Binding-site contacts:
Ligand atom O5 contacts residue GLA1 of chain 1.B at 0.6 Å (h-bond).
Ligand atom C1 contacts residue LYS10 of chain 1.A at 3.6 Å.
Ligand atom O3 contacts residue ASN205 of chain 1.A at 3.0 Å (h-bond).
Ligand atom O3 contacts residue GLA1 of chain 1.B at 0.3 Å (h-bond).
Ligand atom O2 contacts residue MET204 of chain 1.A at 3.9 Å.
Ligand atom C6 contacts residue ASP89 of chain 1.A at 3.5 Å.
Ligand atom O4 contacts residue GLA1 of chain 1.B at 0.1 Å (h-bond).
Ligand atom O4 contacts residue ASN232 of chain 1.A at 2.6 Å (h-bond).
Ligand atom O6 contacts residue HIS259 of chain 1.A at 3.8 Å.
Ligand atom C5 contacts residue TRP16 of chain 1.A at 3.4 Å (hydrophobic).
Ligand atom C3 contacts residue GLU14 of chain 1.A at 3.5 Å.
Ligand atom O4 contacts residue ARG151 of chain 1.A at 2.8 Å (salt-bridge).
Ligand atom O5 contacts residue ASP90 of chain 1.A at 3.8 Å.
Ligand atom C6 contacts residue MET108 of chain 1.A at 3.8 Å (hydrophobic).
Ligand atom C6 contacts residue TRP16 of chain 1.A at 3.4 Å (hydrophobic).
Ligand atom O6 contacts residue ASP89 of chain 1.A at 2.7 Å (salt-bridge).
Ligand atom C5 contacts residue GLA1 of chain 1.B at 0.4 Å.
Ligand atom O2 contacts residue LYS10 of chain 1.A at 2.9 Å (salt-bridge).
Ligand atom O1 contacts residue LYS10 of chain 1.A at 3.1 Å (salt-bridge).
Ligand atom C1 contacts residue GLA1 of chain 1.B at 0.6 Å.
Ligand atom O6 contacts residue TRP16 of chain 1.A at 3.8 Å.
Ligand atom O1 contacts residue THR147 of chain 1.A at 3.5 Å.
Ligand atom O1 contacts residue LEU145 of chain 1.A at 3.9 Å.
Ligand atom C3 contacts residue GLA1 of chain 1.B at 0.2 Å.
Ligand atom O1 contacts residue GLA1 of chain 1.B at 1.0 Å.
Ligand atom O3 contacts residue GLU14 of chain 1.A at 2.6 Å (salt-bridge).
Ligand atom C2 contacts residue LYS10 of chain 1.A at 3.9 Å.
Ligand atom C1 contacts residue ASP90 of chain 1.A at 3.4 Å.
Ligand atom O2 contacts residue GLA1 of chain 1.B at 0.6 Å (h-bond).
Ligand atom C6 contacts residue GLA1 of chain 1.B at 0.4 Å.
Ligand atom C5 contacts residue ASP89 of chain 1.A at 3.9 Å.
Ligand atom O5 contacts residue ARG151 of chain 1.A at 3.3 Å (salt-bridge).
Ligand atom C2 contacts residue GLA1 of chain 1.B at 0.3 Å.
Ligand atom O1 contacts residue ASP90 of chain 1.A at 2.6 Å (salt-bridge).
Ligand atom C4 contacts residue GLA1 of chain 1.B at 0.3 Å.
Ligand atom C4 contacts residue ASN232 of chain 1.A at 3.3 Å.
Ligand atom O6 contacts residue GLA1 of chain 1.B at 0.2 Å (h-bond).
Ligand atom O3 contacts residue ASN232 of chain 1.A at 2.9 Å (h-bond).
Ligand atom C3 contacts residue ASN232 of chain 1.A at 3.8 Å.
Ligand atom C4 contacts residue TRP16 of chain 1.A at 3.8 Å (hydrophobic).

The small molecule below binds the protein below.
Small molecule (SMILES): OC[C@H]1O[C@@H](O)[C@H](O)[C@@H](O)[C@H]1O

Sequence of chain 1.A:
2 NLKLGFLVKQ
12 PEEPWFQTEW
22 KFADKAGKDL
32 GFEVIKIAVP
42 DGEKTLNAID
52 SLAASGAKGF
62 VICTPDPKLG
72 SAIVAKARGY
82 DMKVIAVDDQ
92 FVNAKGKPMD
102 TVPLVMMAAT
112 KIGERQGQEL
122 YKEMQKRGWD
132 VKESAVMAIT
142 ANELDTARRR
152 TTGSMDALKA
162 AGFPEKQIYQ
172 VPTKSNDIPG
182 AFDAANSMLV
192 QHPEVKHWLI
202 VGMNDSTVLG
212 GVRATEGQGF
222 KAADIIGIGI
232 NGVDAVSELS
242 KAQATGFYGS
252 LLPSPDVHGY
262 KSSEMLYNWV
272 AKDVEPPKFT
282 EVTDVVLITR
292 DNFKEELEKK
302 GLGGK